Sequence of chain 1.B:
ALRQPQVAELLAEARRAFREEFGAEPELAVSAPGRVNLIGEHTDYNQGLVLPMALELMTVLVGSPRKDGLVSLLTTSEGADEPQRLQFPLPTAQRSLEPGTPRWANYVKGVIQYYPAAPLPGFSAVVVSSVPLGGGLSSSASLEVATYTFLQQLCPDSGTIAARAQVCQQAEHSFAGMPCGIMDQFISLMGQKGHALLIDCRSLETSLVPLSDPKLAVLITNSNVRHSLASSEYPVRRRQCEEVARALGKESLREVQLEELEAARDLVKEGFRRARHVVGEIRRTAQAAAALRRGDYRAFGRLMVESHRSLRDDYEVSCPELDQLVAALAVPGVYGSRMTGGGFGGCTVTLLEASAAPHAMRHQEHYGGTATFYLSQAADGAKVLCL

Binding-site contacts:
Ligand atom N19 contacts residue LEU135 of chain 1.B at 3.9 Å.
Ligand atom C25 contacts residue SER79 of chain 1.B at 3.5 Å.
Ligand atom C21 contacts residue LEU145 of chain 1.B at 3.8 Å (hydrophobic).
Ligand atom N16 contacts residue SER141 of chain 1.B at 3.3 Å (h-bond).
Ligand atom C24 contacts residue SER79 of chain 1.B at 3.7 Å.
Ligand atom C07 contacts residue TYR109 of chain 1.B at 3.4 Å (hydrophobic).
Ligand atom C23 contacts residue LEU135 of chain 1.B at 3.9 Å (hydrophobic).
Ligand atom O22 contacts residue SER142 of chain 1.B at 3.8 Å.
Ligand atom C05 contacts residue TYR109 of chain 1.B at 4.0 Å (hydrophobic).
Ligand atom C20 contacts residue LEU135 of chain 1.B at 3.6 Å (hydrophobic).
Ligand atom C26 contacts residue TRP106 of chain 1.B at 3.7 Å (hydrophobic).
Ligand atom N14 contacts residue TYR109 of chain 1.B at 3.8 Å.
Ligand atom C24 contacts residue SER131 of chain 1.B at 3.8 Å.
Ligand atom C18 contacts residue LEU135 of chain 1.B at 3.9 Å (hydrophobic).
Ligand atom C11 contacts residue GLY81 of chain 1.B at 3.9 Å.
Ligand atom C06 contacts residue GLY136 of chain 1.B at 3.6 Å.
Ligand atom C25 contacts residue VAL129 of chain 1.B at 3.8 Å (hydrophobic).
Ligand atom C10 contacts residue TRP106 of chain 1.B at 3.7 Å (hydrophobic).
Ligand atom C20 contacts residue LEU145 of chain 1.B at 3.9 Å (hydrophobic).
Ligand atom C18 contacts residue SER141 of chain 1.B at 3.4 Å.
Ligand atom C23 contacts residue THR61 of chain 1.B at 3.7 Å.
Ligand atom C21 contacts residue LEU135 of chain 1.B at 3.5 Å (hydrophobic).
Ligand atom C25 contacts residue THR77 of chain 1.B at 3.7 Å.
Ligand atom O22 contacts residue SER141 of chain 1.B at 3.2 Å.
Ligand atom C23 contacts residue SER131 of chain 1.B at 3.7 Å.
Ligand atom N17 contacts residue SER141 of chain 1.B at 2.8 Å (h-bond).
Ligand atom C15 contacts residue TYR109 of chain 1.B at 3.5 Å (hydrophobic).
Ligand atom C05 contacts residue GLY136 of chain 1.B at 3.9 Å.
Ligand atom C09 contacts residue ARG105 of chain 1.B at 3.8 Å.
Ligand atom C24 contacts residue VAL129 of chain 1.B at 3.5 Å (hydrophobic).
Ligand atom C15 contacts residue SER141 of chain 1.B at 3.7 Å.
Ligand atom C10 contacts residue ASP83 of chain 1.B at 3.5 Å.
Ligand atom N17 contacts residue SER142 of chain 1.B at 3.5 Å (h-bond).
Ligand atom C26 contacts residue LEU135 of chain 1.B at 4.0 Å (hydrophobic).
Ligand atom C06 contacts residue TYR109 of chain 1.B at 4.0 Å (hydrophobic).
Ligand atom N16 contacts residue GLY136 of chain 1.B at 3.3 Å (h-bond).
Ligand atom C23 contacts residue LEU145 of chain 1.B at 3.9 Å (hydrophobic).
Ligand atom C11 contacts residue ASP83 of chain 1.B at 3.7 Å.
Ligand atom C08 contacts residue TYR109 of chain 1.B at 3.9 Å (hydrophobic).
Ligand atom O22 contacts residue LEU135 of chain 1.B at 3.6 Å.

This protein binds this small molecule.
Small molecule (SMILES): O=C1CCCC2=C1C1(CCCCC1)N=C(Nc1nc3ccccc3o1)N2